Sequence of chain 1.A:
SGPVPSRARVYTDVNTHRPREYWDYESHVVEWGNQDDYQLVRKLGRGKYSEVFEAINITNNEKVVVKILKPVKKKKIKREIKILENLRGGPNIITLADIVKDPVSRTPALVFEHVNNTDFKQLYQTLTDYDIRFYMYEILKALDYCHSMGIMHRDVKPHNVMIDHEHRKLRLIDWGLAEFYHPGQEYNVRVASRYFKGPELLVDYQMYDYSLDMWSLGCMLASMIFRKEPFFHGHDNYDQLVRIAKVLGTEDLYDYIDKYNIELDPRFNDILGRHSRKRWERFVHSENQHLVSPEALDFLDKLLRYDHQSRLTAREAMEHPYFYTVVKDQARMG

This protein binds this small molecule.
Small molecule (SMILES): Brc1nc2nn[nH]c2c(Br)c1Br

Binding-site contacts:
Ligand atom N02 contacts residue VAL53 of chain 1.A at 3.8 Å.
Ligand atom N03 contacts residue MET163 of chain 1.A at 4.4 Å.
Ligand atom C04 contacts residue GOL1 of chain 1.E at 3.5 Å.
Ligand atom C10 contacts residue ILE174 of chain 1.A at 3.6 Å (hydrophobic).
Ligand atom N01 contacts residue VAL53 of chain 1.A at 3.5 Å.
Ligand atom N05 contacts residue MET163 of chain 1.A at 3.3 Å (h-bond).
Ligand atom C06 contacts residue LEU45 of chain 1.A at 4.4 Å (hydrophobic).
Ligand atom BR2 contacts residue VAL116 of chain 1.A at 4.0 Å.
Ligand atom BR3 contacts residue GOL1 of chain 1.E at 3.4 Å.
Ligand atom BR2 contacts residue GLU114 of chain 1.A at 3.6 Å.
Ligand atom BR1 contacts residue ILE174 of chain 1.A at 3.9 Å.
Ligand atom N05 contacts residue GOL1 of chain 1.E at 2.9 Å (h-bond).
Ligand atom C08 contacts residue VAL66 of chain 1.A at 3.9 Å (hydrophobic).
Ligand atom N02 contacts residue ILE174 of chain 1.A at 4.4 Å.
Ligand atom C08 contacts residue MET163 of chain 1.A at 4.1 Å (hydrophobic).
Ligand atom C04 contacts residue MET163 of chain 1.A at 3.8 Å (hydrophobic).
Ligand atom C12 contacts residue VAL53 of chain 1.A at 3.9 Å (hydrophobic).
Ligand atom BR3 contacts residue VAL66 of chain 1.A at 4.3 Å.
Ligand atom N05 contacts residue LEU45 of chain 1.A at 4.2 Å.
Ligand atom BR2 contacts residue ILE95 of chain 1.A at 4.0 Å.
Ligand atom C12 contacts residue ILE174 of chain 1.A at 3.6 Å (hydrophobic).
Ligand atom C10 contacts residue VAL66 of chain 1.A at 4.0 Å (hydrophobic).
Ligand atom C12 contacts residue MET163 of chain 1.A at 4.3 Å (hydrophobic).
Ligand atom N03 contacts residue VAL53 of chain 1.A at 4.2 Å.
Ligand atom BR3 contacts residue ASN118 of chain 1.A at 4.4 Å.
Ligand atom C04 contacts residue ILE174 of chain 1.A at 4.3 Å (hydrophobic).
Ligand atom C06 contacts residue MET163 of chain 1.A at 3.5 Å (hydrophobic).
Ligand atom C10 contacts residue MET163 of chain 1.A at 4.5 Å (hydrophobic).
Ligand atom C08 contacts residue ILE174 of chain 1.A at 4.4 Å (hydrophobic).
Ligand atom N03 contacts residue GOL1 of chain 1.E at 3.5 Å (h-bond).
Ligand atom BR3 contacts residue VAL116 of chain 1.A at 3.0 Å.
Ligand atom C04 contacts residue VAL53 of chain 1.A at 4.1 Å (hydrophobic).
Ligand atom C10 contacts residue VAL53 of chain 1.A at 4.4 Å (hydrophobic).
Ligand atom BR2 contacts residue VAL66 of chain 1.A at 3.8 Å.
Ligand atom C06 contacts residue VAL66 of chain 1.A at 4.4 Å (hydrophobic).
Ligand atom BR1 contacts residue VAL66 of chain 1.A at 4.2 Å.
Ligand atom C06 contacts residue GOL1 of chain 1.E at 3.9 Å.
Ligand atom BR1 contacts residue PHE113 of chain 1.A at 4.1 Å.
Ligand atom BR3 contacts residue MET163 of chain 1.A at 4.1 Å.
Ligand atom N01 contacts residue ILE174 of chain 1.A at 3.7 Å.